Binding-site contacts:
Ligand atom O contacts residue GLU113 of chain 1.B at 4.2 Å.
Ligand atom C5 contacts residue LYS117 of chain 1.B at 3.5 Å.
Ligand atom C5 contacts residue GLY116 of chain 1.B at 3.2 Å.
Ligand atom C16 contacts residue ALA60 of chain 1.B at 4.0 Å (hydrophobic).
Ligand atom C contacts residue GLU113 of chain 1.B at 4.0 Å.
Ligand atom N1 contacts residue GLY116 of chain 1.B at 3.0 Å (h-bond).
Ligand atom C6 contacts residue LEU114 of chain 1.B at 3.5 Å (hydrophobic).
Ligand atom N2 contacts residue LEU115 of chain 1.B at 4.1 Å.
Ligand atom C1 contacts residue LEU166 of chain 1.B at 3.9 Å (hydrophobic).
Ligand atom N contacts residue LEU166 of chain 1.B at 4.2 Å.
Ligand atom C4 contacts residue LYS117 of chain 1.B at 3.9 Å.
Ligand atom C15 contacts residue VAL46 of chain 1.B at 4.2 Å (hydrophobic).
Ligand atom C contacts residue PHE112 of chain 1.B at 4.1 Å (hydrophobic).
Ligand atom O contacts residue LEU114 of chain 1.B at 3.7 Å.
Ligand atom C4 contacts residue GLY116 of chain 1.B at 3.3 Å.
Ligand atom N1 contacts residue LEU115 of chain 1.B at 3.2 Å (h-bond).
Ligand atom C6 contacts residue LEU115 of chain 1.B at 3.8 Å (hydrophobic).
Ligand atom CL contacts residue LYS62 of chain 1.B at 3.5 Å.
Ligand atom CL1 contacts residue ALA60 of chain 1.B at 4.0 Å.
Ligand atom C2 contacts residue LEU166 of chain 1.B at 3.6 Å (hydrophobic).
Ligand atom O contacts residue LEU166 of chain 1.B at 3.5 Å.
Ligand atom N contacts residue ALA60 of chain 1.B at 3.8 Å.
Ligand atom CL1 contacts residue PHE112 of chain 1.B at 3.4 Å.
Ligand atom C14 contacts residue VAL46 of chain 1.B at 3.9 Å (hydrophobic).
Ligand atom C15 contacts residue ALA60 of chain 1.B at 4.2 Å (hydrophobic).
Ligand atom C7 contacts residue LEU38 of chain 1.B at 3.5 Å (hydrophobic).
Ligand atom C2 contacts residue GLY116 of chain 1.B at 3.9 Å.
Ligand atom N1 contacts residue LEU114 of chain 1.B at 4.2 Å.
Ligand atom C7 contacts residue LEU114 of chain 1.B at 3.8 Å (hydrophobic).
Ligand atom C6 contacts residue LEU38 of chain 1.B at 3.8 Å (hydrophobic).
Ligand atom C contacts residue ALA60 of chain 1.B at 3.6 Å (hydrophobic).
Ligand atom N3 contacts residue ASN118 of chain 1.B at 3.3 Å (h-bond).
Ligand atom C13 contacts residue VAL46 of chain 1.B at 4.0 Å (hydrophobic).
Ligand atom C5 contacts residue LEU115 of chain 1.B at 3.8 Å (hydrophobic).
Ligand atom O contacts residue LEU115 of chain 1.B at 2.7 Å (h-bond).
Ligand atom C2 contacts residue LEU115 of chain 1.B at 3.7 Å (hydrophobic).
Ligand atom CL contacts residue VAL46 of chain 1.B at 3.6 Å.
Ligand atom C2 contacts residue LEU114 of chain 1.B at 4.0 Å (hydrophobic).
Ligand atom O contacts residue GLY116 of chain 1.B at 4.1 Å.
Ligand atom C3 contacts residue GLY116 of chain 1.B at 3.7 Å.

A protein and the small-molecule ligand that binds it are described below.
Small molecule (SMILES): Cn1c2c(c3ccc(Cl)c(Cl)c31)[C@H](C#N)C1(CCNCC1)NC2=O

Sequence of chain 1.B:
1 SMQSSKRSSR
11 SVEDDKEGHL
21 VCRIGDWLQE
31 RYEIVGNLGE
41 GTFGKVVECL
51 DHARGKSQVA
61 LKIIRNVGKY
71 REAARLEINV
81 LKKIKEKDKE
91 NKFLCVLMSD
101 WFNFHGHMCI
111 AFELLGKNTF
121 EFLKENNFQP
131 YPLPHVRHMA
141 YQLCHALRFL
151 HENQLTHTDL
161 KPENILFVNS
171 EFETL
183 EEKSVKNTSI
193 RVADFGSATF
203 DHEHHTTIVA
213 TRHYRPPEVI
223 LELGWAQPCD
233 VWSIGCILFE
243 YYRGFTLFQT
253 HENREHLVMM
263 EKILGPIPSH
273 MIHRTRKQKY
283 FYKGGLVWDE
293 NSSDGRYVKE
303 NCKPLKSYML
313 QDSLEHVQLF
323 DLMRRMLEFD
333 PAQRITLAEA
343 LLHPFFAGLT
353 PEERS